Binding-site contacts:
Ligand atom C24 contacts residue GLU166 of chain 2.A at 3.5 Å.
Ligand atom C19 contacts residue CYS145 of chain 2.A at 3.1 Å (hydrophobic).
Ligand atom O26 contacts residue GLU166 of chain 2.A at 3.4 Å.
Ligand atom C2 contacts residue ALA191 of chain 2.A at 3.4 Å (hydrophobic).
Ligand atom C13 contacts residue ASP187 of chain 2.A at 3.4 Å.
Ligand atom C17 contacts residue CYS145 of chain 2.A at 2.7 Å (hydrophobic).
Ligand atom O27 contacts residue GLY143 of chain 2.A at 2.9 Å (h-bond).
Ligand atom O26 contacts residue MET165 of chain 2.A at 3.8 Å.
Ligand atom O29 contacts residue GLN189 of chain 2.A at 3.4 Å.
Ligand atom C16 contacts residue ASP187 of chain 2.A at 3.1 Å.
Ligand atom N16 contacts residue HIS164 of chain 2.A at 3.3 Å (h-bond).
Ligand atom C16 contacts residue TYR54 of chain 2.A at 3.3 Å (hydrophobic).
Ligand atom N23 contacts residue SER1 of chain 1.A at 3.6 Å.
Ligand atom C2 contacts residue PRO168 of chain 2.A at 3.2 Å (hydrophobic).
Ligand atom C16 contacts residue HIS41 of chain 2.A at 3.7 Å.
Ligand atom C3 contacts residue PRO168 of chain 2.A at 3.4 Å (hydrophobic).
Ligand atom N10 contacts residue GLU166 of chain 2.A at 2.5 Å (salt-bridge).
Ligand atom O26 contacts residue PHE140 of chain 2.A at 3.6 Å.
Ligand atom C9 contacts residue GLU166 of chain 2.A at 3.1 Å.
Ligand atom N23 contacts residue GLU166 of chain 2.A at 3.0 Å (salt-bridge).
Ligand atom C4 contacts residue THR190 of chain 2.A at 3.1 Å.
Ligand atom C11 contacts residue GLU166 of chain 2.A at 3.6 Å.
Ligand atom O27 contacts residue CYS145 of chain 2.A at 2.7 Å (h-bond).
Ligand atom C7 contacts residue THR190 of chain 2.A at 2.9 Å.
Ligand atom O26 contacts residue HIS163 of chain 2.A at 2.7 Å (h-bond).
Ligand atom C13 contacts residue ARG188 of chain 2.A at 3.5 Å.
Ligand atom C21 contacts residue ASN142 of chain 2.A at 3.2 Å.
Ligand atom O8 contacts residue GLU166 of chain 2.A at 2.9 Å (salt-bridge).
Ligand atom C23 contacts residue MET49 of chain 2.A at 3.4 Å (hydrophobic).
Ligand atom O26 contacts residue HIS172 of chain 2.A at 3.6 Å.
Ligand atom O8 contacts residue MET165 of chain 2.A at 3.7 Å.
Ligand atom C3 contacts residue THR190 of chain 2.A at 3.4 Å.
Ligand atom C25 contacts residue CYS145 of chain 2.A at 1.8 Å (hydrophobic).
Ligand atom C18 contacts residue MET49 of chain 2.A at 3.6 Å (hydrophobic).
Ligand atom N16 contacts residue CYS145 of chain 2.A at 3.0 Å (h-bond).
Ligand atom O33 contacts residue GLU166 of chain 2.A at 2.8 Å (salt-bridge).
Ligand atom C3 contacts residue ALA191 of chain 2.A at 3.4 Å (hydrophobic).
Ligand atom N23 contacts residue PHE140 of chain 2.A at 3.2 Å (h-bond).
Ligand atom O33 contacts residue MET165 of chain 2.A at 3.3 Å.
Ligand atom O27 contacts residue SER144 of chain 2.A at 3.2 Å (h-bond).

Sequence of chain 1.A:
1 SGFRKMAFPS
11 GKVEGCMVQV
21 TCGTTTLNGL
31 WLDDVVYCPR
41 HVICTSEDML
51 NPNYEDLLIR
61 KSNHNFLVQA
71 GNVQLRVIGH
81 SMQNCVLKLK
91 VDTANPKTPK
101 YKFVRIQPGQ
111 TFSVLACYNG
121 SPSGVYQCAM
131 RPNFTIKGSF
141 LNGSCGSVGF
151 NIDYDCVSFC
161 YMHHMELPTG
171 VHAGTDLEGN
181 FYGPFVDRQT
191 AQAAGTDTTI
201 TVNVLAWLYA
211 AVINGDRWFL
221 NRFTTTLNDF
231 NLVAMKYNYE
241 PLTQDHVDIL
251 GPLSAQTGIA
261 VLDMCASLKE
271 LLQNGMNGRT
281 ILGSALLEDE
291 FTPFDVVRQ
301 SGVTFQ

This protein binds this small molecule.
Small molecule (SMILES): CC(C)[C@H](NC(=O)OCc1ccccc1)C(=O)N[C@@H](CC1CCCCC1)C(=O)N[C@H](CO)C[C@@H]1CCNC1=O

Sequence of chain 2.A:
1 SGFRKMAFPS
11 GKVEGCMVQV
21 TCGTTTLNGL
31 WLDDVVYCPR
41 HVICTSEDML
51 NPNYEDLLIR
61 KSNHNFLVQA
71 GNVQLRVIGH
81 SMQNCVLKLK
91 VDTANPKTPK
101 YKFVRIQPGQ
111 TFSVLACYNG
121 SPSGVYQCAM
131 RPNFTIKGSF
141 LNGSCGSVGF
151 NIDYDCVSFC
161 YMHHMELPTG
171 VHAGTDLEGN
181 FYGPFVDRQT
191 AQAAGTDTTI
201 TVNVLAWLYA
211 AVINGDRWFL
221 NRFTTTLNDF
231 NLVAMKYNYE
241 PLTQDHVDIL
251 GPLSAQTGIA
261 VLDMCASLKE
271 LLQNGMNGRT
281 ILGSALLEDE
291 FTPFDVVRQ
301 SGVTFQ